Sequence of chain 55.BA:
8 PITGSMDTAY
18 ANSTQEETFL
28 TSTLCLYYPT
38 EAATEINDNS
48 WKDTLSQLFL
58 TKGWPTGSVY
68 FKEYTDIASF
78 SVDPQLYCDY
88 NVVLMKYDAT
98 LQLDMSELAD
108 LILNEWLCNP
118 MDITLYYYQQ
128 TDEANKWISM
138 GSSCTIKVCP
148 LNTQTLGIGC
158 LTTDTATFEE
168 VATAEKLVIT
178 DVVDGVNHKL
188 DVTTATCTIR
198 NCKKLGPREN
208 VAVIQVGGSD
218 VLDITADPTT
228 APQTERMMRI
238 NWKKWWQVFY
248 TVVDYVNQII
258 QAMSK

Binding-site contacts:
Ligand atom O5 contacts residue ASN19 of chain 55.BA at 2.5 Å (h-bond).
Ligand atom C5 contacts residue ASN19 of chain 55.BA at 3.5 Å.
Ligand atom C2 contacts residue ASN19 of chain 55.BA at 2.9 Å.
Ligand atom C4 contacts residue ASN19 of chain 55.BA at 4.4 Å.
Ligand atom C1 contacts residue ASN19 of chain 55.BA at 1.6 Å.
Ligand atom C3 contacts residue ASN19 of chain 55.BA at 4.0 Å.
Ligand atom O7 contacts residue ASN19 of chain 55.BA at 4.2 Å.
Ligand atom N2 contacts residue ASN19 of chain 55.BA at 3.2 Å (h-bond).
Ligand atom C8 contacts residue TYR17 of chain 55.BA at 4.4 Å (hydrophobic).
Ligand atom C7 contacts residue ASN19 of chain 55.BA at 3.8 Å.

A protein and the small-molecule ligand that binds it are described below.
Small molecule (SMILES): CC(=O)N[C@H]1[C@H](O[C@H]2[C@H](O)[C@@H](NC(C)=O)CO[C@@H]2CO)O[C@H](CO)[C@@H](O)[C@@H]1O